Binding-site contacts:
Ligand atom O4 contacts residue PHE102 of chain 1.C at 3.1 Å.
Ligand atom C4' contacts residue PHE192 of chain 1.C at 3.6 Å (hydrophobic).
Ligand atom C2 contacts residue TYR161 of chain 1.C at 3.4 Å (hydrophobic).
Ligand atom N3 contacts residue TYR161 of chain 1.C at 3.4 Å.
Ligand atom F2'' contacts residue FAD1 of chain 1.H at 2.8 Å.
Ligand atom F3'' contacts residue FAD1 of chain 1.H at 2.9 Å.
Ligand atom N1 contacts residue TYR161 of chain 1.C at 3.6 Å.
Ligand atom O2B contacts residue TYR328 of chain 1.C at 3.6 Å.
Ligand atom C4 contacts residue TYR161 of chain 1.C at 3.5 Å (hydrophobic).
Ligand atom F2'' contacts residue ALA64 of chain 1.C at 3.6 Å.
Ligand atom O4 contacts residue ASN284 of chain 1.C at 3.4 Å (h-bond).
Ligand atom C3' contacts residue FAD1 of chain 1.H at 3.5 Å.
Ligand atom O6' contacts residue VAL280 of chain 1.C at 3.8 Å.
Ligand atom O4 contacts residue ASN282 of chain 1.C at 3.1 Å (h-bond).
Ligand atom C5 contacts residue ASN282 of chain 1.C at 3.6 Å.
Ligand atom C5' contacts residue TYR191 of chain 1.C at 3.9 Å (hydrophobic).
Ligand atom N3 contacts residue PHE157 of chain 1.C at 3.6 Å.
Ligand atom C5 contacts residue TYR161 of chain 1.C at 3.5 Å (hydrophobic).
Ligand atom F3'' contacts residue PHE192 of chain 1.C at 3.5 Å.
Ligand atom O2 contacts residue THR162 of chain 1.C at 3.2 Å (h-bond).
Ligand atom O3D contacts residue GLN165 of chain 1.C at 3.6 Å.
Ligand atom O4' contacts residue LEU66 of chain 1.C at 3.2 Å.
Ligand atom O6' contacts residue VAL91 of chain 1.C at 3.4 Å.
Ligand atom C6' contacts residue ARG292 of chain 1.C at 3.3 Å.
Ligand atom O4' contacts residue FAD1 of chain 1.H at 3.3 Å (h-bond).
Ligand atom O2D contacts residue THR162 of chain 1.C at 3.7 Å.
Ligand atom C5' contacts residue ARG292 of chain 1.C at 3.7 Å.
Ligand atom C2' contacts residue FAD1 of chain 1.H at 3.6 Å.
Ligand atom F2' contacts residue FAD1 of chain 1.H at 3.1 Å.
Ligand atom O1B contacts residue ARG292 of chain 1.C at 3.0 Å (salt-bridge).
Ligand atom C6 contacts residue TYR161 of chain 1.C at 3.5 Å (hydrophobic).
Ligand atom F2' contacts residue TYR366 of chain 1.C at 3.2 Å.
Ligand atom O3D contacts residue TRP166 of chain 1.C at 3.8 Å.
Ligand atom O1B contacts residue TYR328 of chain 1.C at 3.0 Å (h-bond).
Ligand atom O2A contacts residue TYR191 of chain 1.C at 2.7 Å (h-bond).
Ligand atom O5' contacts residue ARG292 of chain 1.C at 2.9 Å (salt-bridge).
Ligand atom O6' contacts residue HIS89 of chain 1.C at 3.0 Å (h-bond).
Ligand atom C4 contacts residue PHE102 of chain 1.C at 3.7 Å (hydrophobic).
Ligand atom C1' contacts residue ARG292 of chain 1.C at 3.5 Å.
Ligand atom C4 contacts residue ASN282 of chain 1.C at 3.8 Å.

Sequence of chain 1.C:
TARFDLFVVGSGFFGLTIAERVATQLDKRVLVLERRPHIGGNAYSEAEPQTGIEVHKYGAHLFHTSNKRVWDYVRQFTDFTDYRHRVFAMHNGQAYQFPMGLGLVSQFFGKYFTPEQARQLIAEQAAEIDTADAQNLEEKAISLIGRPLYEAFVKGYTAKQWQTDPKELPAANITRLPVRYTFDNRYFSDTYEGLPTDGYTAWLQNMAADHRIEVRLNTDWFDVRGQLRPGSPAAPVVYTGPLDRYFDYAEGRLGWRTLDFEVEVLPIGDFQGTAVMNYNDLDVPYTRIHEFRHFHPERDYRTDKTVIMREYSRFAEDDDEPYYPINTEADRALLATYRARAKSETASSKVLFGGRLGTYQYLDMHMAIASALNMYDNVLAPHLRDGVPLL

The protein below binds the small molecule below.
Small molecule (SMILES): O=c1ccn([C@@H]2O[C@H](COP(=O)(O)OP(=O)(O)O[C@H]3O[C@H](CO)[C@H](O)C(F)(F)C3(F)F)[C@@H](O)[C@H]2O)c(=O)[nH]1